Sequence of chain 12.A:
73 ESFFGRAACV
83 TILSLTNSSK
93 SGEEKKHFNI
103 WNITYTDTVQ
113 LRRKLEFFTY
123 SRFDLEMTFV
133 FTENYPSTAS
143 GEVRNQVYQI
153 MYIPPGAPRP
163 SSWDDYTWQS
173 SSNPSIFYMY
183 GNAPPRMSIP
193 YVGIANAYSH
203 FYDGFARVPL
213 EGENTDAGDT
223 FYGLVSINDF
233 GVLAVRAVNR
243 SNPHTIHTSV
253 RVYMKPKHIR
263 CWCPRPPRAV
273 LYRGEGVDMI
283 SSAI

This small molecule binds to this protein.
Small molecule (SMILES): CC[C@H](C)[C@H](NC(=O)[C@@H](N)CC(C)C)C(=O)NCC(=O)N[C@@H](CCCN=C(N)N)C(=O)N[C@H](C=O)[C@@H](C)O

Binding-site contacts:
Ligand atom NH1 contacts residue LYS98 of chain 12.A at 3.7 Å.
Ligand atom O contacts residue SER86 of chain 12.A at 2.8 Å (h-bond).
Ligand atom NH2 contacts residue ASN101 of chain 12.A at 3.7 Å.
Ligand atom CD contacts residue ASN101 of chain 12.A at 3.2 Å.
Ligand atom CA contacts residue LYS234 of chain 11.C at 2.5 Å.
Ligand atom CZ contacts residue LYS98 of chain 12.A at 3.7 Å.
Ligand atom CG contacts residue SER86 of chain 12.A at 4.2 Å.
Ligand atom O contacts residue LYS98 of chain 12.A at 3.8 Å.
Ligand atom C contacts residue LYS234 of chain 11.C at 3.0 Å.
Ligand atom NH2 contacts residue LYS98 of chain 12.A at 2.7 Å (salt-bridge).
Ligand atom NE contacts residue ASN101 of chain 12.A at 3.0 Å (h-bond).
Ligand atom N contacts residue SER86 of chain 12.A at 4.0 Å.
Ligand atom NH2 contacts residue LYS97 of chain 12.A at 3.6 Å (salt-bridge).
Ligand atom N contacts residue SER233 of chain 11.C at 3.0 Å (h-bond).
Ligand atom CA contacts residue SER86 of chain 12.A at 4.0 Å.
Ligand atom N contacts residue LYS234 of chain 11.C at 1.5 Å.
Ligand atom NE contacts residue SER86 of chain 12.A at 3.6 Å.
Ligand atom CD contacts residue SER86 of chain 12.A at 3.5 Å.
Ligand atom NH2 contacts residue SER86 of chain 12.A at 3.5 Å (h-bond).
Ligand atom O contacts residue THR88 of chain 12.A at 3.7 Å.
Ligand atom CZ contacts residue LEU87 of chain 12.A at 4.2 Å (hydrophobic).
Ligand atom C contacts residue LYS98 of chain 12.A at 3.7 Å.
Ligand atom NH2 contacts residue LEU87 of chain 12.A at 3.9 Å.
Ligand atom C contacts residue THR88 of chain 12.A at 4.2 Å.
Ligand atom CB contacts residue SER86 of chain 12.A at 3.9 Å.
Ligand atom NH2 contacts residue PHE100 of chain 12.A at 2.8 Å (h-bond).
Ligand atom NH1 contacts residue SER86 of chain 12.A at 3.4 Å (h-bond).
Ligand atom CZ contacts residue SER86 of chain 12.A at 3.2 Å.
Ligand atom CZ contacts residue PHE100 of chain 12.A at 4.1 Å (hydrophobic).
Ligand atom CD2 contacts residue ILE84 of chain 12.A at 3.9 Å (hydrophobic).
Ligand atom NH1 contacts residue LEU87 of chain 12.A at 3.9 Å.
Ligand atom CB contacts residue SER233 of chain 11.C at 4.1 Å.
Ligand atom C contacts residue SER86 of chain 12.A at 3.6 Å.
Ligand atom CA contacts residue SER233 of chain 11.C at 3.6 Å.
Ligand atom N contacts residue LYS234 of chain 11.C at 3.6 Å.
Ligand atom NH1 contacts residue THR88 of chain 12.A at 3.8 Å.
Ligand atom CB contacts residue LYS234 of chain 11.C at 3.9 Å.
Ligand atom CD1 contacts residue ILE84 of chain 12.A at 4.0 Å (hydrophobic).
Ligand atom CZ contacts residue ASN101 of chain 12.A at 3.7 Å.
Ligand atom O contacts residue LYS234 of chain 11.C at 3.4 Å.

Sequence of chain 11.C:
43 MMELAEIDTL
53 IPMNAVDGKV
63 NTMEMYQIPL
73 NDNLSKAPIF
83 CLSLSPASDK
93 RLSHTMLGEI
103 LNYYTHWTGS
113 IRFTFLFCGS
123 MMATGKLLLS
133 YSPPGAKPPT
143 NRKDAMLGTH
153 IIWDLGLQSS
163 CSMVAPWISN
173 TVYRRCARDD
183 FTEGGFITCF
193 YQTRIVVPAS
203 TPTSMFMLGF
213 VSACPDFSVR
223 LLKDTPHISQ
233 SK